A protein and the small-molecule ligand that binds it are described below.
Small molecule (SMILES): Cc1ccncc1-n1ccn(-c2cccc(Cl)c2)c1=O

Binding-site contacts:
Ligand atom C6 contacts residue CYS145 of chain 1.A at 3.6 Å (hydrophobic).
Ligand atom C2 contacts residue ASN142 of chain 1.A at 3.6 Å.
Ligand atom C7 contacts residue HIS41 of chain 1.A at 3.8 Å.
Ligand atom C3 contacts residue GLU166 of chain 1.A at 3.6 Å.
Ligand atom N contacts residue SER144 of chain 1.A at 3.9 Å.
Ligand atom N contacts residue PHE140 of chain 1.A at 3.8 Å.
Ligand atom C11 contacts residue ARG188 of chain 1.A at 3.5 Å.
Ligand atom CL contacts residue HIS41 of chain 1.A at 3.1 Å.
Ligand atom C12 contacts residue MET165 of chain 1.A at 3.8 Å (hydrophobic).
Ligand atom C8 contacts residue GLU166 of chain 1.A at 3.8 Å.
Ligand atom N contacts residue GLU166 of chain 1.A at 3.7 Å.
Ligand atom C8 contacts residue MET165 of chain 1.A at 3.9 Å (hydrophobic).
Ligand atom CL contacts residue TYR54 of chain 1.A at 3.0 Å.
Ligand atom C2 contacts residue PHE140 of chain 1.A at 3.8 Å (hydrophobic).
Ligand atom C3 contacts residue LEU141 of chain 1.A at 3.7 Å (hydrophobic).
Ligand atom CL contacts residue MET49 of chain 1.A at 2.9 Å.
Ligand atom C12 contacts residue ARG188 of chain 1.A at 3.3 Å.
Ligand atom CL contacts residue ASP187 of chain 1.A at 3.2 Å.
Ligand atom C14 contacts residue HIS41 of chain 1.A at 3.8 Å.
Ligand atom O contacts residue MET165 of chain 1.A at 3.3 Å.
Ligand atom C4 contacts residue HIS163 of chain 1.A at 3.4 Å.
Ligand atom N2 contacts residue HIS164 of chain 1.A at 3.9 Å.
Ligand atom C10 contacts residue GLN189 of chain 1.A at 3.4 Å.
Ligand atom C12 contacts residue ASP187 of chain 1.A at 3.7 Å.
Ligand atom C4 contacts residue CYS145 of chain 1.A at 3.7 Å (hydrophobic).
Ligand atom C12 contacts residue GLN189 of chain 1.A at 3.6 Å.
Ligand atom C3 contacts residue PHE140 of chain 1.A at 3.2 Å (hydrophobic).
Ligand atom C13 contacts residue MET49 of chain 1.A at 3.5 Å (hydrophobic).
Ligand atom N1 contacts residue CYS145 of chain 1.A at 3.8 Å.
Ligand atom C10 contacts residue MET165 of chain 1.A at 3.8 Å (hydrophobic).
Ligand atom C11 contacts residue GLN189 of chain 1.A at 3.7 Å.
Ligand atom O contacts residue GLU166 of chain 1.A at 2.8 Å (salt-bridge).
Ligand atom N contacts residue HIS163 of chain 1.A at 2.8 Å (h-bond).
Ligand atom C2 contacts residue LEU141 of chain 1.A at 3.5 Å (hydrophobic).
Ligand atom C1 contacts residue ASN142 of chain 1.A at 3.9 Å.
Ligand atom C contacts residue ASN142 of chain 1.A at 3.8 Å.
Ligand atom C11 contacts residue MET165 of chain 1.A at 3.6 Å (hydrophobic).
Ligand atom C6 contacts residue ASN142 of chain 1.A at 3.4 Å.
Ligand atom C4 contacts residue GLU166 of chain 1.A at 3.7 Å.
Ligand atom C2 contacts residue GLU166 of chain 1.A at 3.5 Å.

Sequence of chain 1.A:
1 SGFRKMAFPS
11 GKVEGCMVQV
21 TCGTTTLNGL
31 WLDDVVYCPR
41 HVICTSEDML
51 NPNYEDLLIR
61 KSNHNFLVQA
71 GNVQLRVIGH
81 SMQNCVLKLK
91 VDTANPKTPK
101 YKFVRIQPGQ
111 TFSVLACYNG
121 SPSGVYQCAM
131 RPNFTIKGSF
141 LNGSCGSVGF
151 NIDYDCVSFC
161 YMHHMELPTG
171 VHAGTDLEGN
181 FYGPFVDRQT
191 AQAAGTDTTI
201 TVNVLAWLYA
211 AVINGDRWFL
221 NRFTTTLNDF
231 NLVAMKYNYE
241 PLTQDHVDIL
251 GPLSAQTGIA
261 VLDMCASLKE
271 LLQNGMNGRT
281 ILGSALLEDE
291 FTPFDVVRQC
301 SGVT